The small molecule below binds the protein below.
Small molecule (SMILES): OC[C@H]1O[C@H](O[C@H]2[C@H](O)[C@@H](O)[C@@H](O)O[C@@H]2CO)[C@H](O)[C@@H](O)[C@@H]1O

Binding-site contacts:
Ligand atom O3 contacts residue TRP63 of chain 1.B at 3.5 Å (h-bond).
Ligand atom O4 contacts residue ARG67 of chain 1.B at 2.8 Å (salt-bridge).
Ligand atom C6 contacts residue PRO155 of chain 1.B at 3.7 Å (hydrophobic).
Ligand atom C1 contacts residue LYS16 of chain 1.B at 3.7 Å.
Ligand atom C1 contacts residue ASP15 of chain 1.B at 3.6 Å.
Ligand atom O2 contacts residue GLU112 of chain 1.B at 2.8 Å (salt-bridge).
Ligand atom C2 contacts residue GLU112 of chain 1.B at 3.5 Å.
Ligand atom O2 contacts residue ALA64 of chain 1.B at 3.4 Å.
Ligand atom C3 contacts residue TRP63 of chain 1.B at 3.7 Å (hydrophobic).
Ligand atom C2 contacts residue LYS16 of chain 1.B at 3.7 Å.
Ligand atom O4 contacts residue TRP341 of chain 1.B at 3.8 Å.
Ligand atom O6 contacts residue PRO155 of chain 1.B at 3.2 Å.
Ligand atom O6 contacts residue GLU154 of chain 1.B at 2.6 Å (salt-bridge).
Ligand atom C1 contacts residue TYR156 of chain 1.B at 3.6 Å (hydrophobic).
Ligand atom O1 contacts residue LYS16 of chain 1.B at 3.1 Å (salt-bridge).
Ligand atom C6 contacts residue GLU154 of chain 1.B at 3.3 Å.
Ligand atom O3 contacts residue ALA64 of chain 1.B at 3.4 Å.
Ligand atom C4 contacts residue TYR156 of chain 1.B at 3.9 Å (hydrophobic).
Ligand atom C6 contacts residue PHE157 of chain 1.B at 3.9 Å (hydrophobic).
Ligand atom C4 contacts residue ARG67 of chain 1.B at 3.8 Å.
Ligand atom C3 contacts residue ASP66 of chain 1.B at 3.5 Å.
Ligand atom O1 contacts residue ASN13 of chain 1.B at 3.8 Å.
Ligand atom O1 contacts residue ASP15 of chain 1.B at 2.8 Å (salt-bridge).
Ligand atom O2 contacts residue TRP63 of chain 1.B at 3.3 Å (h-bond).
Ligand atom C2 contacts residue TRP231 of chain 1.B at 3.7 Å (hydrophobic).
Ligand atom O2 contacts residue LYS16 of chain 1.B at 2.6 Å (salt-bridge).
Ligand atom C4 contacts residue TRP341 of chain 1.B at 3.5 Å (hydrophobic).
Ligand atom C2 contacts residue ASP66 of chain 1.B at 3.4 Å.
Ligand atom C6 contacts residue TRP341 of chain 1.B at 3.8 Å (hydrophobic).
Ligand atom O5 contacts residue TYR156 of chain 1.B at 3.1 Å.
Ligand atom C6 contacts residue TYR156 of chain 1.B at 3.8 Å (hydrophobic).
Ligand atom O6 contacts residue TYR156 of chain 1.B at 3.1 Å (h-bond).
Ligand atom O3 contacts residue ARG67 of chain 1.B at 2.9 Å (salt-bridge).
Ligand atom O2 contacts residue TRP231 of chain 1.B at 3.9 Å.
Ligand atom O3 contacts residue ASP66 of chain 1.B at 2.6 Å (salt-bridge).
Ligand atom O2 contacts residue ASP66 of chain 1.B at 2.6 Å (salt-bridge).
Ligand atom O3 contacts residue TRP341 of chain 1.B at 3.8 Å.
Ligand atom O6 contacts residue PHE157 of chain 1.B at 3.8 Å.
Ligand atom C1 contacts residue TRP231 of chain 1.B at 3.6 Å (hydrophobic).
Ligand atom O3 contacts residue GLU112 of chain 1.B at 3.9 Å.

Sequence of chain 1.B:
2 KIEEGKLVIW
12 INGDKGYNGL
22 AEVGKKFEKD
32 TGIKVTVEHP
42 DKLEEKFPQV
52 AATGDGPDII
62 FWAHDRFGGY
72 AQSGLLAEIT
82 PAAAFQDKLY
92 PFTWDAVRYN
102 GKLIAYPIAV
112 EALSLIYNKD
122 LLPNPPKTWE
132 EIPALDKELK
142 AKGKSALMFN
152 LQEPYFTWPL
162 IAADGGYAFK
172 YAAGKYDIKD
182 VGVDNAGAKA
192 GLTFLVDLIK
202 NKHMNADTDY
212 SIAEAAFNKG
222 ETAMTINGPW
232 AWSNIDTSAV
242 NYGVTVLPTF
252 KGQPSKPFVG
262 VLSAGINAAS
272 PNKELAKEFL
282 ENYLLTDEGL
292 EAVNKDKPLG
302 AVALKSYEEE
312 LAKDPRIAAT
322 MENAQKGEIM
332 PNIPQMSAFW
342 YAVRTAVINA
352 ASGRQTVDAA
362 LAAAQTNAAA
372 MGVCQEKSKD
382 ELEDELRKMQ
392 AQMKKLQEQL